The protein below binds the small molecule below.
Small molecule (SMILES): CC(=O)N[C@@H]1[C@@H](O)[C@H](O)[C@@H](CO)O[C@H]1O

Binding-site contacts:
Ligand atom C4 contacts residue ASN20 of chain 1.A at 4.2 Å.
Ligand atom C7 contacts residue ASN20 of chain 1.A at 3.5 Å.
Ligand atom C2 contacts residue ASN20 of chain 1.A at 2.6 Å.
Ligand atom C5 contacts residue ASN20 of chain 1.A at 3.6 Å.
Ligand atom C3 contacts residue ASN20 of chain 1.A at 4.0 Å.
Ligand atom O5 contacts residue ASN20 of chain 1.A at 2.3 Å (h-bond).
Ligand atom O5 contacts residue TRP23 of chain 1.A at 3.6 Å.
Ligand atom C8 contacts residue SER22 of chain 1.A at 3.9 Å.
Ligand atom C1 contacts residue TRP23 of chain 1.A at 4.0 Å (hydrophobic).
Ligand atom O5 contacts residue ALA19 of chain 1.A at 3.7 Å.
Ligand atom O6 contacts residue ALA19 of chain 1.A at 4.0 Å.
Ligand atom C5 contacts residue TRP23 of chain 1.A at 3.6 Å (hydrophobic).
Ligand atom C6 contacts residue ALA19 of chain 1.A at 3.9 Å (hydrophobic).
Ligand atom C6 contacts residue TRP23 of chain 1.A at 3.8 Å (hydrophobic).
Ligand atom C7 contacts residue SER22 of chain 1.A at 4.2 Å.
Ligand atom C5 contacts residue ALA19 of chain 1.A at 4.4 Å (hydrophobic).
Ligand atom C1 contacts residue ASN20 of chain 1.A at 1.4 Å.
Ligand atom O7 contacts residue ASN20 of chain 1.A at 3.1 Å (h-bond).
Ligand atom N2 contacts residue ASN20 of chain 1.A at 3.3 Å (h-bond).
Ligand atom N2 contacts residue SER22 of chain 1.A at 4.2 Å.

Sequence of chain 1.A:
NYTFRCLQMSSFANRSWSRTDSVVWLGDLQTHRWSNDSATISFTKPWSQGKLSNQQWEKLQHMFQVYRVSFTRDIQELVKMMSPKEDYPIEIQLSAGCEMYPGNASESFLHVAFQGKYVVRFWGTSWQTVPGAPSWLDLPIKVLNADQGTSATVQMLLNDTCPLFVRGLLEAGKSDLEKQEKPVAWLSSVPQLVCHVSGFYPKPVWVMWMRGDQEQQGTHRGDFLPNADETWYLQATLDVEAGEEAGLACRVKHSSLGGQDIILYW